The small molecule below binds the protein below.
Small molecule (SMILES): CCc1nc2c(C)cc(C)nc2n1[C@H]1CCc2cc(-c3ccccc3-c3nnn[nH]3)ccc21

Binding-site contacts:
Ligand atom C16 contacts residue LEU145 of chain 1.A at 3.4 Å (hydrophobic).
Ligand atom C7 contacts residue LEU135 of chain 1.A at 3.6 Å (hydrophobic).
Ligand atom N9 contacts residue ARG93 of chain 1.A at 3.5 Å.
Ligand atom C20 contacts residue SER94 of chain 1.A at 3.9 Å.
Ligand atom C13 contacts residue VAL144 of chain 1.A at 3.6 Å (hydrophobic).
Ligand atom C19 contacts residue SER94 of chain 1.A at 3.4 Å.
Ligand atom C28 contacts residue MET153 of chain 1.A at 3.7 Å (hydrophobic).
Ligand atom C4 contacts residue LEU135 of chain 1.A at 3.8 Å (hydrophobic).
Ligand atom N30 contacts residue SER147 of chain 1.A at 3.1 Å (h-bond).
Ligand atom N1 contacts residue LEU135 of chain 1.A at 3.9 Å.
Ligand atom C18 contacts residue GLY89 of chain 1.A at 3.4 Å.
Ligand atom C6 contacts residue VAL144 of chain 1.A at 3.7 Å (hydrophobic).
Ligand atom C18 contacts residue CYS90 of chain 1.A at 3.7 Å (hydrophobic).
Ligand atom C13 contacts residue ILE146 of chain 1.A at 3.8 Å (hydrophobic).
Ligand atom C10 contacts residue LEU145 of chain 1.A at 3.8 Å (hydrophobic).
Ligand atom C25 contacts residue MET153 of chain 1.A at 3.5 Å (hydrophobic).
Ligand atom C20 contacts residue ARG93 of chain 1.A at 3.7 Å.
Ligand atom C26 contacts residue SER147 of chain 1.A at 3.6 Å.
Ligand atom C6 contacts residue MET169 of chain 1.A at 3.6 Å (hydrophobic).
Ligand atom N32 contacts residue ARG93 of chain 1.A at 3.4 Å (salt-bridge).
Ligand atom C25 contacts residue ILE86 of chain 1.A at 3.6 Å (hydrophobic).
Ligand atom N33 contacts residue SER147 of chain 1.A at 3.1 Å (h-bond).
Ligand atom C24 contacts residue ILE146 of chain 1.A at 3.9 Å (hydrophobic).
Ligand atom N8 contacts residue CYS90 of chain 1.A at 3.7 Å.
Ligand atom C2 contacts residue CYS90 of chain 1.A at 3.6 Å (hydrophobic).
Ligand atom N29 contacts residue SER147 of chain 1.A at 3.9 Å.
Ligand atom N30 contacts residue ILE146 of chain 1.A at 3.5 Å.
Ligand atom C3 contacts residue LEU135 of chain 1.A at 3.8 Å (hydrophobic).
Ligand atom C5 contacts residue CYS90 of chain 1.A at 3.5 Å (hydrophobic).
Ligand atom N33 contacts residue ARG93 of chain 1.A at 2.8 Å (salt-bridge).
Ligand atom C17 contacts residue ILE146 of chain 1.A at 3.4 Å (hydrophobic).
Ligand atom C28 contacts residue ILE86 of chain 1.A at 3.8 Å (hydrophobic).
Ligand atom C19 contacts residue ILE131 of chain 1.A at 3.8 Å (hydrophobic).
Ligand atom C12 contacts residue CYS90 of chain 1.A at 3.5 Å (hydrophobic).
Ligand atom C7 contacts residue ARG93 of chain 1.A at 3.8 Å.
Ligand atom N9 contacts residue LEU135 of chain 1.A at 3.6 Å.
Ligand atom C20 contacts residue ILE131 of chain 1.A at 3.6 Å (hydrophobic).
Ligand atom C12 contacts residue GLY89 of chain 1.A at 3.6 Å.
Ligand atom C16 contacts residue LEU138 of chain 1.A at 3.6 Å (hydrophobic).
Ligand atom C11 contacts residue ILE146 of chain 1.A at 3.6 Å (hydrophobic).

Sequence of chain 1.A:
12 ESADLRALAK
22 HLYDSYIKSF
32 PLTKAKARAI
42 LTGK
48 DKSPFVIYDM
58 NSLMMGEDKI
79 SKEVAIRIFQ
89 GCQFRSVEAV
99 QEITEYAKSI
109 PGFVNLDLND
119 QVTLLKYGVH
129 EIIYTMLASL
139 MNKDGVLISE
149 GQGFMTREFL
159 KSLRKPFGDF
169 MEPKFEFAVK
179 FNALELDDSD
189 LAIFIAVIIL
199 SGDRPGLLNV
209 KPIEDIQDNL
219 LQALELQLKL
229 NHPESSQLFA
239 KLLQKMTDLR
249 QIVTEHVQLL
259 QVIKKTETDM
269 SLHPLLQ